Binding-site contacts:
Ligand atom C8 contacts residue GLY163 of chain 1.C at 4.1 Å.
Ligand atom O5 contacts residue PHE211 of chain 1.C at 3.7 Å.
Ligand atom C1 contacts residue PHE211 of chain 1.C at 3.7 Å (hydrophobic).
Ligand atom C8 contacts residue LEU160 of chain 1.C at 3.6 Å (hydrophobic).
Ligand atom O7 contacts residue ILE104 of chain 1.F at 4.1 Å.
Ligand atom C2 contacts residue ASN214 of chain 1.C at 2.5 Å.
Ligand atom O6 contacts residue PHE211 of chain 1.C at 4.1 Å.
Ligand atom C6 contacts residue ASN214 of chain 1.C at 4.4 Å.
Ligand atom O7 contacts residue THR201 of chain 1.C at 4.4 Å.
Ligand atom C2 contacts residue PHE211 of chain 1.C at 3.5 Å (hydrophobic).
Ligand atom N2 contacts residue PHE211 of chain 1.C at 4.3 Å.
Ligand atom C4 contacts residue PHE211 of chain 1.C at 4.4 Å (hydrophobic).
Ligand atom C2 contacts residue GLN203 of chain 1.C at 4.4 Å.
Ligand atom O7 contacts residue ASN214 of chain 1.C at 3.7 Å.
Ligand atom C7 contacts residue ASN214 of chain 1.C at 3.5 Å.
Ligand atom N2 contacts residue GLN203 of chain 1.C at 3.8 Å.
Ligand atom C4 contacts residue ASN214 of chain 1.C at 4.2 Å.
Ligand atom C1 contacts residue ASN214 of chain 1.C at 1.4 Å.
Ligand atom C8 contacts residue THR201 of chain 1.C at 4.5 Å.
Ligand atom C3 contacts residue ASN214 of chain 1.C at 3.8 Å.
Ligand atom O5 contacts residue ASN214 of chain 1.C at 2.4 Å (h-bond).
Ligand atom C5 contacts residue ASN214 of chain 1.C at 3.7 Å.
Ligand atom N2 contacts residue ASN214 of chain 1.C at 2.9 Å (h-bond).
Ligand atom C8 contacts residue ILE104 of chain 1.F at 4.3 Å (hydrophobic).
Ligand atom C7 contacts residue THR201 of chain 1.C at 4.4 Å.

Sequence of chain 1.F:
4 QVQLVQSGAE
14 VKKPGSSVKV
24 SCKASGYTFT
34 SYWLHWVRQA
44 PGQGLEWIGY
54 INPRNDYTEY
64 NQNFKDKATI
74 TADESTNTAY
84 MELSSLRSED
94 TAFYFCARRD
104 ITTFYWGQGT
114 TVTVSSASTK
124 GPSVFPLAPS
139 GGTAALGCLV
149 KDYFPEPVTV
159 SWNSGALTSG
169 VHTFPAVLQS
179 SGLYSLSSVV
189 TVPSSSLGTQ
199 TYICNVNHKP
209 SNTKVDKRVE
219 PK

The small molecule below binds the protein below.
Small molecule (SMILES): CC(=O)N[C@H]1[C@H](O[C@H]2[C@H](O)[C@@H](NC(C)=O)CO[C@@H]2CO)O[C@H](CO)[C@@H](O)[C@@H]1O

Sequence of chain 1.C:
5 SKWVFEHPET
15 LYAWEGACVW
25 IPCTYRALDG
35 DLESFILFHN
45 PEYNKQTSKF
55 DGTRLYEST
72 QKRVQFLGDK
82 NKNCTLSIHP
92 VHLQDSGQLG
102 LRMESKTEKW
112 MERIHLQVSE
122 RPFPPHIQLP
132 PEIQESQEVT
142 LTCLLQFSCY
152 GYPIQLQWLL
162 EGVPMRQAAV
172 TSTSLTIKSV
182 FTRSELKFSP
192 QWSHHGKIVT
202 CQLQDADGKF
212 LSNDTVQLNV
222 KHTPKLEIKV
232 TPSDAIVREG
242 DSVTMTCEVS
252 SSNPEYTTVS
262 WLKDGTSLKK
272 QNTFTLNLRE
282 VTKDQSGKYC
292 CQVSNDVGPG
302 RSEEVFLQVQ